Sequence of chain 1.C:
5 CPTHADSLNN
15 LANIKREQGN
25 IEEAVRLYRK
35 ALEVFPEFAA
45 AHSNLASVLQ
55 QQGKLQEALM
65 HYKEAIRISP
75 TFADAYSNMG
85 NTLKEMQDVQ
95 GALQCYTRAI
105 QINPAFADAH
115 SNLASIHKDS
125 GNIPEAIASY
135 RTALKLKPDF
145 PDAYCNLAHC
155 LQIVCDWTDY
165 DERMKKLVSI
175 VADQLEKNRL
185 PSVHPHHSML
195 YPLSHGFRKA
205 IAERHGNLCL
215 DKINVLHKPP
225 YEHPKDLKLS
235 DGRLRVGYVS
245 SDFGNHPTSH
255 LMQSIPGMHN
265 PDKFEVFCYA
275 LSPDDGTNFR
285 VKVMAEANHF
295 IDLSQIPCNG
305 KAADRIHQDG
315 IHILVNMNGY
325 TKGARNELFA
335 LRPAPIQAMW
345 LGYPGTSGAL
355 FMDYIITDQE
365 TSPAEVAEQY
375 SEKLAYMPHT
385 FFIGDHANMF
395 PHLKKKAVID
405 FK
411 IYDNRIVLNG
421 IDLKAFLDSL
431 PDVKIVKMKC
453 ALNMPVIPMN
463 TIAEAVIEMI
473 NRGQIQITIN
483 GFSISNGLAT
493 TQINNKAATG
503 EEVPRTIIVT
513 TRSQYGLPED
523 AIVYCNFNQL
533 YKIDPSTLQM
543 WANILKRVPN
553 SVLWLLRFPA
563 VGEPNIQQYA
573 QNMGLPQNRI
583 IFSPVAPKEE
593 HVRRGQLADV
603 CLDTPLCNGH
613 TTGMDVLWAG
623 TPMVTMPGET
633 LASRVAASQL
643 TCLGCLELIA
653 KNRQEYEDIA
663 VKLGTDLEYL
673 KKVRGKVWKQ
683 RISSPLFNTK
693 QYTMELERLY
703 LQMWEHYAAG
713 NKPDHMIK

Sequence of chain 1.A:
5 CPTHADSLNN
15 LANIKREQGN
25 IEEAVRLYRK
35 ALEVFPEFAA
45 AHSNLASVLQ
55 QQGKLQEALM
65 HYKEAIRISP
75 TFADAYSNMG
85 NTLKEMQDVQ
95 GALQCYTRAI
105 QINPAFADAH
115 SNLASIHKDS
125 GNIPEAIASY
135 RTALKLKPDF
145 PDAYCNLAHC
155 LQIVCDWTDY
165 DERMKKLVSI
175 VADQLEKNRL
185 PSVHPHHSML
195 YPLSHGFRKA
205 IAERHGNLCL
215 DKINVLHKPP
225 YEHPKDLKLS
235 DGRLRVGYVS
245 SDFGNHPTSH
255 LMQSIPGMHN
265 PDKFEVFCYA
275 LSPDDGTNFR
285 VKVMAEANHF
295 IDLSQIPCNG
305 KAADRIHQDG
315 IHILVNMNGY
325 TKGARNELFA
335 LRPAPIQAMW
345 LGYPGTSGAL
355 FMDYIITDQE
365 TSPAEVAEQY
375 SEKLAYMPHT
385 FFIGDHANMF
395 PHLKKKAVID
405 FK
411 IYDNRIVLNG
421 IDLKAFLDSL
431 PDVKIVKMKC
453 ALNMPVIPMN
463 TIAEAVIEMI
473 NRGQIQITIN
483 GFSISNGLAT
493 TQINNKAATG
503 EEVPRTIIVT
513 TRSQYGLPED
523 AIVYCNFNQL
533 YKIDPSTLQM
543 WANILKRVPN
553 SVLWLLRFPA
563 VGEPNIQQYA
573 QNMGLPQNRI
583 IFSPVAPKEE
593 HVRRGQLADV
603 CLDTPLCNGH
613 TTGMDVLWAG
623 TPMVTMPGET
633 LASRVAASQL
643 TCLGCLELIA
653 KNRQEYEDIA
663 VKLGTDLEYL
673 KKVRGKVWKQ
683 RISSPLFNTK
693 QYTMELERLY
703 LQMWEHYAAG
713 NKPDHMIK

Binding-site contacts:
Ligand atom C4 contacts residue HIS593 of chain 1.C at 3.4 Å.
Ligand atom O3' contacts residue GLY346 of chain 1.C at 3.3 Å (h-bond).
Ligand atom O1B contacts residue LYS534 of chain 1.C at 2.4 Å (salt-bridge).
Ligand atom C4' contacts residue LEU345 of chain 1.C at 3.6 Å (hydrophobic).
Ligand atom C8' contacts residue TYR533 of chain 1.C at 3.3 Å (hydrophobic).
Ligand atom N3 contacts residue VAL587 of chain 1.C at 3.6 Å.
Ligand atom C6' contacts residue THR252 of chain 1.C at 3.3 Å.
Ligand atom C8' contacts residue MET193 of chain 1.C at 3.6 Å (hydrophobic).
Ligand atom O2' contacts residue ASP617 of chain 1.C at 3.0 Å (salt-bridge).
Ligand atom O2B contacts residue THR613 of chain 1.C at 2.4 Å (h-bond).
Ligand atom O3B contacts residue LYS590 of chain 1.C at 2.9 Å (salt-bridge).
Ligand atom O4 contacts residue VAL587 of chain 1.C at 3.6 Å.
Ligand atom O2A contacts residue GLN531 of chain 1.C at 2.6 Å (h-bond).
Ligand atom O7' contacts residue HIS190 of chain 1.C at 3.0 Å.
Ligand atom O4' contacts residue LEU345 of chain 1.C at 2.8 Å (h-bond).
Ligand atom O2B contacts residue HIS612 of chain 1.C at 3.2 Å (h-bond).
Ligand atom C4' contacts residue GLY346 of chain 1.C at 3.5 Å.
Ligand atom PA contacts residue GLN531 of chain 1.C at 3.5 Å.
Ligand atom O3B contacts residue THR613 of chain 1.C at 3.5 Å.
Ligand atom PB contacts residue LYS534 of chain 1.C at 3.3 Å.
Ligand atom O3' contacts residue PRO348 of chain 1.C at 3.4 Å.
Ligand atom O2' contacts residue HIS593 of chain 1.C at 3.4 Å (h-bond).
Ligand atom N3 contacts residue ALA588 of chain 1.C at 2.8 Å (h-bond).
Ligand atom O6' contacts residue THR252 of chain 1.C at 2.3 Å (h-bond).
Ligand atom O4 contacts residue ALA588 of chain 1.C at 3.1 Å (h-bond).
Ligand atom O1' contacts residue THR613 of chain 1.C at 3.2 Å (h-bond).
Ligand atom O3' contacts residue HIS612 of chain 1.C at 3.6 Å (h-bond).
Ligand atom N3 contacts residue HIS593 of chain 1.C at 3.4 Å.
Ligand atom O4 contacts residue ARG596 of chain 1.C at 2.7 Å (salt-bridge).
Ligand atom C3' contacts residue HIS612 of chain 1.C at 3.5 Å.
Ligand atom C5 contacts residue HIS593 of chain 1.C at 3.5 Å.
Ligand atom O4 contacts residue LEU558 of chain 1.C at 3.3 Å.
Ligand atom O2' contacts residue LYS590 of chain 1.C at 2.5 Å (salt-bridge).
Ligand atom O2B contacts residue THR614 of chain 1.C at 3.5 Å (h-bond).
Ligand atom O2 contacts residue ALA588 of chain 1.C at 3.5 Å (h-bond).
Ligand atom C5' contacts residue THR613 of chain 1.C at 3.3 Å.
Ligand atom O2 contacts residue LYS590 of chain 1.C at 3.6 Å.
Ligand atom C2B contacts residue ASP617 of chain 1.C at 3.4 Å.
Ligand atom C8' contacts residue CYS609 of chain 1.C at 3.5 Å (hydrophobic).
Ligand atom N2' contacts residue HIS612 of chain 1.C at 3.0 Å (h-bond).

The small molecule below binds the protein below.
Small molecule (SMILES): CC(=O)N[C@H]1[C@@H](O[P](=O)(O)O[P](=O)(O)OC[C@H]2O[C@@H](n3ccc(=O)[nH]c3=O)[C@H](O)[C@@H]2O)O[C@H](CO)[C@@H](O)[C@@H]1O